Binding-site contacts:
Ligand atom C1 contacts residue ASN343 of chain 1.C at 1.4 Å.
Ligand atom C4 contacts residue ASN343 of chain 1.C at 4.2 Å.
Ligand atom C7 contacts residue ASN343 of chain 1.C at 3.6 Å.
Ligand atom C8 contacts residue PHE338 of chain 1.C at 4.3 Å (hydrophobic).
Ligand atom C8 contacts residue PHE342 of chain 1.C at 3.6 Å (hydrophobic).
Ligand atom O5 contacts residue ASN343 of chain 1.C at 2.3 Å (h-bond).
Ligand atom O7 contacts residue GLY339 of chain 1.C at 3.2 Å.
Ligand atom O7 contacts residue ASN343 of chain 1.C at 4.2 Å.
Ligand atom C8 contacts residue ASN343 of chain 1.C at 3.9 Å.
Ligand atom C5 contacts residue ASN343 of chain 1.C at 3.6 Å.
Ligand atom C3 contacts residue ASN343 of chain 1.C at 3.8 Å.
Ligand atom C2 contacts residue ASN343 of chain 1.C at 2.4 Å.
Ligand atom C8 contacts residue GLY339 of chain 1.C at 3.8 Å.
Ligand atom N2 contacts residue ASN343 of chain 1.C at 2.8 Å (h-bond).
Ligand atom C7 contacts residue GLY339 of chain 1.C at 3.6 Å.

Sequence of chain 1.C:
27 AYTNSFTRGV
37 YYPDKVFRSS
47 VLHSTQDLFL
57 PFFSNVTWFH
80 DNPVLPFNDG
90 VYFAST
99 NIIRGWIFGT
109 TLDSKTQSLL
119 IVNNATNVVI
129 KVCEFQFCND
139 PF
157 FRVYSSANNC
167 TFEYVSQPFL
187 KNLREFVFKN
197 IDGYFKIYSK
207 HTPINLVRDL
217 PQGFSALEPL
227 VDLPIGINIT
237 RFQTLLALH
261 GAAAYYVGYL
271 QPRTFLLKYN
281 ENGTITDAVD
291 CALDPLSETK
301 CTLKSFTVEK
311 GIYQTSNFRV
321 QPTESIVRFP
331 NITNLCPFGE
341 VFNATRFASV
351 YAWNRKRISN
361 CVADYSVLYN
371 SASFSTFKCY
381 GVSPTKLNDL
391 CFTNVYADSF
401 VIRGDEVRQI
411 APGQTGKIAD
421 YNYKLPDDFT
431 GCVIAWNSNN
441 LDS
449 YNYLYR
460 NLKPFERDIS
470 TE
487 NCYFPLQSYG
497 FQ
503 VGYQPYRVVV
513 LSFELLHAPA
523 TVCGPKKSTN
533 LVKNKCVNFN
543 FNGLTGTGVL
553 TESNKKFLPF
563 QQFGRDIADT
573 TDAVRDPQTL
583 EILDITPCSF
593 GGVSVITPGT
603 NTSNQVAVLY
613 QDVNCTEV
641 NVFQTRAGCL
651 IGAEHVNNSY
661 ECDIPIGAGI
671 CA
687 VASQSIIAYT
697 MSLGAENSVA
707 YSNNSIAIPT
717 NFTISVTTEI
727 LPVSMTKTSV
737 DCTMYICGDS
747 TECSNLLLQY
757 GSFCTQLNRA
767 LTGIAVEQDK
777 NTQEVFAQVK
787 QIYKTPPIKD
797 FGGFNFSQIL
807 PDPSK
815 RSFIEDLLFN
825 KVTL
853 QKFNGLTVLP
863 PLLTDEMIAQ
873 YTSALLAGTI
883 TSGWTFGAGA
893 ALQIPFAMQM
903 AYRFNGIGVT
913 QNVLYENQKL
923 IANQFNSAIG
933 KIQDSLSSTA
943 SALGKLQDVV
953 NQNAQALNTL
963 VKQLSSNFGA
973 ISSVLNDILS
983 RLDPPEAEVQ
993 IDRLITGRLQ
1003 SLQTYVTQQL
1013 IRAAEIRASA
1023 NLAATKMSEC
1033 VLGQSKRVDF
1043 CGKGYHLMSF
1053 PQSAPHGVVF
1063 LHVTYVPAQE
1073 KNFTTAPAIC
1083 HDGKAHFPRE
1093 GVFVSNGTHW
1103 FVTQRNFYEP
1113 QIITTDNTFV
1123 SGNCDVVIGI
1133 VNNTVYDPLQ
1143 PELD

This protein binds this small molecule.
Small molecule (SMILES): CC(=O)N[C@@H]1[C@@H](O)[C@H](O)[C@@H](CO)O[C@H]1O